Binding-site contacts:
Ligand atom O5 contacts residue ASN208 of chain 1.E at 3.1 Å (h-bond).
Ligand atom C6 contacts residue GLU55 of chain 1.E at 3.5 Å.
Ligand atom N2 contacts residue ASN220 of chain 1.E at 3.0 Å (h-bond).
Ligand atom C1 contacts residue ASN208 of chain 1.E at 4.1 Å.
Ligand atom C3 contacts residue ASN220 of chain 1.E at 3.9 Å.
Ligand atom C5 contacts residue ASN220 of chain 1.E at 3.8 Å.
Ligand atom C8 contacts residue ASN220 of chain 1.E at 3.8 Å.
Ligand atom C1 contacts residue ASN220 of chain 1.E at 1.5 Å.
Ligand atom O5 contacts residue VAL57 of chain 1.E at 4.2 Å.
Ligand atom C5 contacts residue VAL57 of chain 1.E at 3.9 Å (hydrophobic).
Ligand atom C2 contacts residue ASN220 of chain 1.E at 2.5 Å.
Ligand atom C4 contacts residue ASN220 of chain 1.E at 4.4 Å.
Ligand atom C5 contacts residue ASN208 of chain 1.E at 4.0 Å.
Ligand atom C6 contacts residue ASN208 of chain 1.E at 3.7 Å.
Ligand atom C6 contacts residue VAL57 of chain 1.E at 4.2 Å (hydrophobic).
Ligand atom O5 contacts residue ASN220 of chain 1.E at 2.5 Å (h-bond).
Ligand atom C7 contacts residue ASN220 of chain 1.E at 3.3 Å.
Ligand atom O7 contacts residue ASN208 of chain 1.E at 4.2 Å.
Ligand atom O6 contacts residue GLN54 of chain 1.E at 3.1 Å (h-bond).
Ligand atom O6 contacts residue GLU55 of chain 1.E at 3.5 Å (salt-bridge).
Ligand atom O7 contacts residue LYS210 of chain 1.E at 4.5 Å.
Ligand atom C6 contacts residue GLN54 of chain 1.E at 4.2 Å.
Ligand atom O6 contacts residue ASN208 of chain 1.E at 3.4 Å (h-bond).
Ligand atom O7 contacts residue ASN220 of chain 1.E at 3.3 Å (h-bond).

This small molecule binds to this protein.
Small molecule (SMILES): CC(=O)N[C@H]1[C@H](O[C@H]2[C@H](O)[C@@H](NC(C)=O)CO[C@@H]2CO)O[C@H](CO)[C@@H](O[C@@H]2O[C@H](CO)[C@@H](O)[C@H](O)[C@@H]2O)[C@@H]1O

Sequence of chain 1.E:
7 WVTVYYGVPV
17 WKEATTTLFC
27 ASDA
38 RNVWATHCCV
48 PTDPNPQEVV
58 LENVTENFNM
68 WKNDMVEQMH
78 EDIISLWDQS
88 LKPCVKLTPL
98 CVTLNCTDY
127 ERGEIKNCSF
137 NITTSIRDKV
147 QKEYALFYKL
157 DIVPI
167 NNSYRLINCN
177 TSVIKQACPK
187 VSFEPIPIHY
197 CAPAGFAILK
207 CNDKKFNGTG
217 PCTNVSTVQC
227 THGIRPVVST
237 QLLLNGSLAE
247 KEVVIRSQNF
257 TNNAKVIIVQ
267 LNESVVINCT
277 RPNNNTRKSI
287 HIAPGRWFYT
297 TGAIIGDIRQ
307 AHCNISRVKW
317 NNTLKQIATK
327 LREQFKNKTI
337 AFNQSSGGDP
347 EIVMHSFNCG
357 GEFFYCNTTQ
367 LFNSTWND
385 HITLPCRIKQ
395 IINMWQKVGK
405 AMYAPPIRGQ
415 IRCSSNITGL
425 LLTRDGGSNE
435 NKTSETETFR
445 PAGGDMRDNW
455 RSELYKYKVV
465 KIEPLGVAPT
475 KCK